Binding-site contacts:
Ligand atom C5 contacts residue HIS303 of chain 1.D at 4.4 Å.
Ligand atom N6 contacts residue U3 of chain 1.J at 4.1 Å.
Ligand atom N1 contacts residue U5 of chain 1.J at 3.8 Å.
Ligand atom C6 contacts residue U6 of chain 1.J at 4.5 Å.
Ligand atom N6 contacts residue U4 of chain 1.J at 4.2 Å.
Ligand atom N1 contacts residue U2 of chain 1.J at 3.8 Å.
Ligand atom N1 contacts residue U4 of chain 1.J at 3.9 Å.
Ligand atom N6 contacts residue U6 of chain 1.J at 4.0 Å.
Ligand atom C5' contacts residue ARG305 of chain 1.D at 4.5 Å.
Ligand atom C6 contacts residue U2 of chain 1.J at 4.4 Å.
Ligand atom C2 contacts residue U2 of chain 1.J at 4.3 Å.
Ligand atom N7 contacts residue HIS303 of chain 1.D at 3.8 Å.
Ligand atom C4' contacts residue ARG305 of chain 1.D at 4.2 Å.
Ligand atom N6 contacts residue U5 of chain 1.J at 4.1 Å.
Ligand atom C1' contacts residue HIS303 of chain 1.D at 4.3 Å.
Ligand atom N9 contacts residue HIS303 of chain 1.D at 3.9 Å.
Ligand atom O4' contacts residue HIS303 of chain 1.D at 4.0 Å.
Ligand atom N6 contacts residue U2 of chain 1.J at 3.9 Å.
Ligand atom C8 contacts residue HIS303 of chain 1.D at 3.4 Å.
Ligand atom C4 contacts residue HIS303 of chain 1.D at 4.5 Å.
Ligand atom N1 contacts residue U3 of chain 1.J at 3.9 Å.
Ligand atom N1 contacts residue U6 of chain 1.J at 4.4 Å.

Sequence of chain 1.D:
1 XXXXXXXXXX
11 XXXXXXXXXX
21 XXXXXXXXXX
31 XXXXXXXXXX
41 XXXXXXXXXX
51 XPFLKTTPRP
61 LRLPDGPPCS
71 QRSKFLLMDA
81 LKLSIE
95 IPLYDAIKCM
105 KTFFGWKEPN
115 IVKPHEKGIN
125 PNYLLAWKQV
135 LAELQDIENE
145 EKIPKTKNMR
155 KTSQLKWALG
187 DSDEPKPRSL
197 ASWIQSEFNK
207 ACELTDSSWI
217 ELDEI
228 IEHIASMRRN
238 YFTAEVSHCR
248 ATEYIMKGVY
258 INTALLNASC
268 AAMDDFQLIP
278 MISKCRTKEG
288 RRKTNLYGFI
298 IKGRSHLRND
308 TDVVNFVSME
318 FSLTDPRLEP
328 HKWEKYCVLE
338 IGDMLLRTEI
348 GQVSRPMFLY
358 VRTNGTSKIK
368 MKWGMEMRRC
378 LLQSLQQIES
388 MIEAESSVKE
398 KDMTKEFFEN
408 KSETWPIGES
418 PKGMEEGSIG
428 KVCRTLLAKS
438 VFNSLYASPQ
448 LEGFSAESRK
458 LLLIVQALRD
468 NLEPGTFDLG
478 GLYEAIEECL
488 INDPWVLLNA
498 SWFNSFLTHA

This protein binds this small molecule.
Small molecule (SMILES): Nc1ncnc2c1ncn2[C@@H]1O[C@H](CO[P](=O)(O)O[C@H]2[C@@H](O)[C@H](n3cnc4c(N)ncnc43)O[C@@H]2CO[P](=O)(O)O[C@H]2[C@@H](O)[C@H](n3cnc4c(N)ncnc43)O[C@@H]2CO[P](=O)(O)O[C@H]2[C@@H](O)[C@H](n3cnc4c(N)ncnc43)O[C@@H]2CO[P](=O)(O)O[C@H]2[C@@H](O)[C@H](n3cnc4c(N)ncnc43)O[C@@H]2COP(=O)=O)[C@@H](O)[C@H]1O